Sequence of chain 1.B:
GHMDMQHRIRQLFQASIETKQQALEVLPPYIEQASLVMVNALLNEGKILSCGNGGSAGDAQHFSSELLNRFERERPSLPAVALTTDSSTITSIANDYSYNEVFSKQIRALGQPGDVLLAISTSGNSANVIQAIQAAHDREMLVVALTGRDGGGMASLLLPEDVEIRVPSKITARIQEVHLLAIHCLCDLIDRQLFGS

Sequence of chain 2.B:
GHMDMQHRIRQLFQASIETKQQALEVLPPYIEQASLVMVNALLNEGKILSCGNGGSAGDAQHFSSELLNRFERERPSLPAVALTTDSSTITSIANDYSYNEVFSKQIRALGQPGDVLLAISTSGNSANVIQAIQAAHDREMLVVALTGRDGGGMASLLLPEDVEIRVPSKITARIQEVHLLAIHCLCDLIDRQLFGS

Sequence of chain 1.A:
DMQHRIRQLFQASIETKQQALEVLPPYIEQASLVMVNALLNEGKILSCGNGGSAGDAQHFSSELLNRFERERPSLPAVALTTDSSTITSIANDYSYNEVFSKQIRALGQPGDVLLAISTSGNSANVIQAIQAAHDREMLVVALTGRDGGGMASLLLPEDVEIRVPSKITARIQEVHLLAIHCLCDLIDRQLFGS

Binding-site contacts:
Ligand atom O10 contacts residue SER126 of chain 1.A at 2.6 Å (h-bond).
Ligand atom O10 contacts residue SER121 of chain 1.A at 2.8 Å (h-bond).
Ligand atom O4 contacts residue GLY55 of chain 1.A at 2.8 Å (h-bond).
Ligand atom O3 contacts residue THR172 of chain 1.A at 3.9 Å.
Ligand atom O6 contacts residue ASP96 of chain 2.B at 2.8 Å (salt-bridge).
Ligand atom C6 contacts residue ASN53 of chain 1.A at 3.8 Å.
Ligand atom P contacts residue SER126 of chain 1.A at 3.5 Å.
Ligand atom O9 contacts residue SER126 of chain 1.A at 3.7 Å.
Ligand atom C1 contacts residue ASP96 of chain 2.B at 3.4 Å.
Ligand atom C7 contacts residue ASN53 of chain 1.A at 3.5 Å.
Ligand atom O2 contacts residue THR172 of chain 1.A at 2.9 Å.
Ligand atom O4 contacts residue GLY54 of chain 1.A at 3.3 Å.
Ligand atom O3 contacts residue GLN176 of chain 1.A at 3.1 Å (h-bond).
Ligand atom C4 contacts residue GLN176 of chain 1.A at 3.7 Å.
Ligand atom O5 contacts residue ASP96 of chain 2.B at 3.2 Å (salt-bridge).
Ligand atom P contacts residue SER121 of chain 1.A at 3.7 Å.
Ligand atom C7 contacts residue ASN95 of chain 2.B at 3.8 Å.
Ligand atom O9 contacts residue SER121 of chain 1.A at 3.6 Å.
Ligand atom C6 contacts residue ASP96 of chain 2.B at 3.9 Å.
Ligand atom O1 contacts residue ASN69 of chain 1.B at 3.5 Å (h-bond).
Ligand atom C5 contacts residue ASP96 of chain 2.B at 3.9 Å.
Ligand atom O9 contacts residue THR122 of chain 1.A at 3.6 Å (h-bond).
Ligand atom O8 contacts residue THR122 of chain 1.A at 2.5 Å (h-bond).
Ligand atom O10 contacts residue THR122 of chain 1.A at 3.7 Å.
Ligand atom O7 contacts residue SER126 of chain 1.A at 3.9 Å.
Ligand atom C6 contacts residue ASN95 of chain 2.B at 3.9 Å.
Ligand atom O7 contacts residue ASN95 of chain 2.B at 3.5 Å (h-bond).
Ligand atom O6 contacts residue ASN95 of chain 2.B at 3.0 Å (h-bond).
Ligand atom O4 contacts residue GLN176 of chain 1.A at 3.2 Å (h-bond).
Ligand atom O8 contacts residue SER123 of chain 1.A at 3.8 Å.
Ligand atom O9 contacts residue SER123 of chain 1.A at 2.6 Å (h-bond).
Ligand atom P contacts residue THR122 of chain 1.A at 3.6 Å.
Ligand atom O3 contacts residue GLU66 of chain 1.B at 3.5 Å (salt-bridge).
Ligand atom O6 contacts residue SER92 of chain 2.B at 4.0 Å.
Ligand atom C1 contacts residue ARG70 of chain 1.B at 4.0 Å.
Ligand atom P contacts residue SER123 of chain 1.A at 3.9 Å.
Ligand atom O1 contacts residue ARG70 of chain 1.B at 3.7 Å.
Ligand atom O8 contacts residue SER121 of chain 1.A at 3.7 Å.
Ligand atom O4 contacts residue ASN53 of chain 1.A at 3.2 Å (h-bond).
Ligand atom O1 contacts residue ASP96 of chain 2.B at 2.4 Å (salt-bridge).

This protein binds this small molecule.
Small molecule (SMILES): O=P(O)(O)OC[C@@H](O)[C@H]1O[C@H](O)[C@@H](O)[C@@H](O)[C@@H]1O